Sequence of chain 1.C:
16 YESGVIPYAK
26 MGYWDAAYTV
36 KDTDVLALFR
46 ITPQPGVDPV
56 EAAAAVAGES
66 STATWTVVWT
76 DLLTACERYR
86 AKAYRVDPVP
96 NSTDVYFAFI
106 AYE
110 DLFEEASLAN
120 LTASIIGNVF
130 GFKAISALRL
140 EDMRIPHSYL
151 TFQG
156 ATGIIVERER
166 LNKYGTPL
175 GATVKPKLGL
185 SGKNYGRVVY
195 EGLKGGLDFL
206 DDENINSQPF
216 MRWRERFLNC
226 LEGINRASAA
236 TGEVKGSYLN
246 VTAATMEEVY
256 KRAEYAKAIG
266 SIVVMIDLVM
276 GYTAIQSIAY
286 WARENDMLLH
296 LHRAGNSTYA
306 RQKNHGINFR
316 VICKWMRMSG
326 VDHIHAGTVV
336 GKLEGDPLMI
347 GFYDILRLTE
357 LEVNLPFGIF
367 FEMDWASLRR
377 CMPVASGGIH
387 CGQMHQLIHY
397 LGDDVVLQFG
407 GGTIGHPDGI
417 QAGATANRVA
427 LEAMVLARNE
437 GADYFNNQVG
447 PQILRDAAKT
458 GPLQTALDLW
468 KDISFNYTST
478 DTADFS

Binding-site contacts:
Ligand atom O4 contacts residue SER382 of chain 1.C at 2.8 Å (h-bond).
Ligand atom O6P contacts residue HIS330 of chain 1.C at 2.7 Å (h-bond).
Ligand atom O3P contacts residue LYS179 of chain 1.C at 3.4 Å.
Ligand atom C contacts residue ASN127 of chain 2.G at 3.4 Å.
Ligand atom O3 contacts residue HIS297 of chain 1.C at 3.0 Å (h-bond).
Ligand atom O3 contacts residue GLU208 of chain 1.C at 3.0 Å (salt-bridge).
Ligand atom O1 contacts residue LYS179 of chain 1.C at 3.2 Å (salt-bridge).
Ligand atom O2 contacts residue MG1 of chain 1.U at 2.3 Å.
Ligand atom O2 contacts residue LYS179 of chain 1.C at 3.1 Å (salt-bridge).
Ligand atom O2P contacts residue GLY406 of chain 1.C at 2.9 Å (h-bond).
Ligand atom O5P contacts residue ARG298 of chain 1.C at 2.9 Å (salt-bridge).
Ligand atom O1P contacts residue LYS337 of chain 1.C at 3.0 Å (salt-bridge).
Ligand atom C3 contacts residue MG1 of chain 1.U at 3.2 Å.
Ligand atom O3 contacts residue KCX205 of chain 1.C at 2.5 Å (h-bond).
Ligand atom O5 contacts residue LEU338 of chain 1.C at 3.3 Å.
Ligand atom O7 contacts residue GLU208 of chain 1.C at 3.1 Å (salt-bridge).
Ligand atom O3P contacts residue THR69 of chain 2.G at 2.6 Å (h-bond).
Ligand atom O6P contacts residue SER382 of chain 1.C at 3.3 Å (h-bond).
Ligand atom O7 contacts residue ASN127 of chain 2.G at 2.8 Å (h-bond).
Ligand atom O7 contacts residue ASP207 of chain 1.C at 3.1 Å (salt-bridge).
Ligand atom O2 contacts residue ASP207 of chain 1.C at 3.4 Å (salt-bridge).
Ligand atom O2 contacts residue THR177 of chain 1.C at 2.7 Å (h-bond).
Ligand atom O1P contacts residue GLY384 of chain 1.C at 2.8 Å (h-bond).
Ligand atom O3 contacts residue MG1 of chain 1.U at 2.3 Å.
Ligand atom O7 contacts residue MG1 of chain 1.U at 2.2 Å.
Ligand atom O6 contacts residue GLU64 of chain 2.G at 3.4 Å (salt-bridge).
Ligand atom O2 contacts residue KCX205 of chain 1.C at 3.1 Å (h-bond).
Ligand atom O7 contacts residue LYS181 of chain 1.C at 2.8 Å (salt-bridge).
Ligand atom O3P contacts residue GLY407 of chain 1.C at 2.7 Å (h-bond).
Ligand atom P1 contacts residue THR69 of chain 2.G at 3.4 Å.
Ligand atom O4 contacts residue GLY383 of chain 1.C at 3.2 Å.
Ligand atom O6 contacts residue LYS337 of chain 1.C at 2.9 Å (salt-bridge).
Ligand atom C3 contacts residue KCX205 of chain 1.C at 3.0 Å.
Ligand atom O7 contacts residue LYS179 of chain 1.C at 3.4 Å (salt-bridge).
Ligand atom O4P contacts residue ARG298 of chain 1.C at 3.0 Å (salt-bridge).
Ligand atom O1P contacts residue GLY383 of chain 1.C at 3.3 Å.
Ligand atom C2 contacts residue MG1 of chain 1.U at 2.9 Å.
Ligand atom O1P contacts residue TRP70 of chain 2.G at 3.3 Å.
Ligand atom C contacts residue MG1 of chain 1.U at 2.9 Å.
Ligand atom O1P contacts residue THR69 of chain 2.G at 3.4 Å (h-bond).

Sequence of chain 2.G:
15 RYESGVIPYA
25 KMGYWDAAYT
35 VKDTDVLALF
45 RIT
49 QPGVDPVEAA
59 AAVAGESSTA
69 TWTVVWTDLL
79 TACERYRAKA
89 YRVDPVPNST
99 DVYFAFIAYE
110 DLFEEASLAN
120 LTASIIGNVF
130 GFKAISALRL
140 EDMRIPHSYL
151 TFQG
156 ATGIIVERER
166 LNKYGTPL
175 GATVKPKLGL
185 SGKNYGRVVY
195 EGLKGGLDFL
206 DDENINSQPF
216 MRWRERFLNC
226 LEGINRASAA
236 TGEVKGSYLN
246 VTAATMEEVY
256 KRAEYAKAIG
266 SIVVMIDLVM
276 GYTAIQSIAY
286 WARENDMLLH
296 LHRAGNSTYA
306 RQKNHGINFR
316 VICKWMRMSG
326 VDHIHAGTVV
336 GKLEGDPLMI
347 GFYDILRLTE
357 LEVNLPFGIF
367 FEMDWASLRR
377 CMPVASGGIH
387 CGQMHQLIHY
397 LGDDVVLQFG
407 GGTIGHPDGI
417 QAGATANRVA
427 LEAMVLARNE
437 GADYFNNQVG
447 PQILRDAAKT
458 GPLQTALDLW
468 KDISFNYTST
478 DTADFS

A protein and the small-molecule ligand that binds it are described below.
Small molecule (SMILES): O=C(O)[C@@](O)(COP(=O)(O)O)[C@H](O)[C@H](O)COP(=O)(O)O